Sequence of chain 1.B:
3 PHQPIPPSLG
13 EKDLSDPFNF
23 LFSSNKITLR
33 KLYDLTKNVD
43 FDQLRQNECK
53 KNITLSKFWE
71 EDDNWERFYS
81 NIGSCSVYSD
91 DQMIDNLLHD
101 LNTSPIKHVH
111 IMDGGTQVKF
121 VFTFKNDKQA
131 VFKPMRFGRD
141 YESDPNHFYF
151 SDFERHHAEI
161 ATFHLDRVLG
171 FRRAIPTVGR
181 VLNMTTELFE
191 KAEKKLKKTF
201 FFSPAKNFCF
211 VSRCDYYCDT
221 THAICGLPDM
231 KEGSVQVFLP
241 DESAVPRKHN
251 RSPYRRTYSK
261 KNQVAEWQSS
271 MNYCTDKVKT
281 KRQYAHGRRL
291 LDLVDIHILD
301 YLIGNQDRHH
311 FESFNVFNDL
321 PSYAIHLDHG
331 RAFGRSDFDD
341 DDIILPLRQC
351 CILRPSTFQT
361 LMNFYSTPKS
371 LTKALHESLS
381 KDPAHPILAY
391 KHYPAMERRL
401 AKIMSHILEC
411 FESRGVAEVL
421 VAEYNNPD

Binding-site contacts:
Ligand atom C4 contacts residue ASN54 of chain 1.B at 4.2 Å.
Ligand atom C2 contacts residue SER89 of chain 1.B at 4.2 Å.
Ligand atom C7 contacts residue SER89 of chain 1.B at 4.2 Å.
Ligand atom C1 contacts residue SER89 of chain 1.B at 4.4 Å.
Ligand atom O7 contacts residue ASN54 of chain 1.B at 3.9 Å.
Ligand atom O7 contacts residue CYS85 of chain 1.B at 4.0 Å.
Ligand atom C7 contacts residue ASP90 of chain 1.B at 3.7 Å.
Ligand atom C7 contacts residue ASN54 of chain 1.B at 3.2 Å.
Ligand atom O4 contacts residue SER89 of chain 1.B at 3.6 Å.
Ligand atom O3 contacts residue SER89 of chain 1.B at 4.5 Å.
Ligand atom C1 contacts residue ASN54 of chain 1.B at 1.4 Å.
Ligand atom C8 contacts residue ASP90 of chain 1.B at 3.6 Å.
Ligand atom N2 contacts residue ASN54 of chain 1.B at 2.9 Å (h-bond).
Ligand atom C3 contacts residue ASN54 of chain 1.B at 3.8 Å.
Ligand atom O5 contacts residue ASN54 of chain 1.B at 2.4 Å (h-bond).
Ligand atom C5 contacts residue ASN54 of chain 1.B at 3.7 Å.
Ligand atom O7 contacts residue SER89 of chain 1.B at 3.1 Å (h-bond).
Ligand atom C2 contacts residue ASN54 of chain 1.B at 2.4 Å.
Ligand atom O7 contacts residue ASP90 of chain 1.B at 3.5 Å.
Ligand atom C2 contacts residue ASP90 of chain 1.B at 4.1 Å.
Ligand atom O4 contacts residue ASP90 of chain 1.B at 4.3 Å.
Ligand atom C5 contacts residue SER89 of chain 1.B at 4.0 Å.
Ligand atom C8 contacts residue ASN54 of chain 1.B at 3.6 Å.
Ligand atom C3 contacts residue SER89 of chain 1.B at 3.9 Å.
Ligand atom O3 contacts residue ASP90 of chain 1.B at 3.6 Å.
Ligand atom C4 contacts residue SER89 of chain 1.B at 4.0 Å.

The small molecule below binds the protein below.
Small molecule (SMILES): CC(=O)N[C@H]1[C@H](O[C@H]2[C@H](O)[C@@H](NC(C)=O)CO[C@@H]2CO)O[C@H](CO)[C@@H](O[C@H]2O[C@H](CO)[C@@H](O)[C@H](O)[C@@H]2O)[C@@H]1O